Sequence of chain 1.A:
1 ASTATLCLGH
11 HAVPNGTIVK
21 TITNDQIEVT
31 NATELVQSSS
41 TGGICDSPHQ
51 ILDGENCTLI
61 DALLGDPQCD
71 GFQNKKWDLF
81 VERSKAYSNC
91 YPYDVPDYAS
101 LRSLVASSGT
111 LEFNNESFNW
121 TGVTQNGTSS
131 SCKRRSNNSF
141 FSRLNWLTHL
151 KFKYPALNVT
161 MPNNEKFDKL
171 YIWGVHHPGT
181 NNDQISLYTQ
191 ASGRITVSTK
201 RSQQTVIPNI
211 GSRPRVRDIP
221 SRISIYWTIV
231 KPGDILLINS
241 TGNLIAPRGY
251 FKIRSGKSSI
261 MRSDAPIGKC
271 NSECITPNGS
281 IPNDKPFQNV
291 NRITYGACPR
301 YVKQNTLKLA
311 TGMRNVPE

A small-molecule ligand and the protein it binds are described below.
Small molecule (SMILES): CC(=O)N[C@@H]1[C@@H](O)[C@H](O)[C@@H](CO)O[C@H]1O

Binding-site contacts:
Ligand atom C3 contacts residue ASN119 of chain 1.A at 3.8 Å.
Ligand atom C5 contacts residue THR121 of chain 1.A at 3.7 Å.
Ligand atom C5 contacts residue ASN119 of chain 1.A at 3.6 Å.
Ligand atom C2 contacts residue THR121 of chain 1.A at 4.2 Å.
Ligand atom C4 contacts residue ASN119 of chain 1.A at 4.2 Å.
Ligand atom C2 contacts residue ASN119 of chain 1.A at 2.5 Å.
Ligand atom C3 contacts residue THR121 of chain 1.A at 4.4 Å.
Ligand atom O5 contacts residue THR121 of chain 1.A at 3.7 Å.
Ligand atom N2 contacts residue THR121 of chain 1.A at 4.1 Å.
Ligand atom O7 contacts residue ASN119 of chain 1.A at 3.9 Å.
Ligand atom N2 contacts residue ASN119 of chain 1.A at 2.9 Å (h-bond).
Ligand atom C1 contacts residue THR121 of chain 1.A at 3.2 Å.
Ligand atom C7 contacts residue ASN119 of chain 1.A at 3.6 Å.
Ligand atom O5 contacts residue ASN119 of chain 1.A at 2.3 Å (h-bond).
Ligand atom C8 contacts residue ASN119 of chain 1.A at 4.2 Å.
Ligand atom C1 contacts residue ASN119 of chain 1.A at 1.4 Å.